Sequence of chain 1.B:
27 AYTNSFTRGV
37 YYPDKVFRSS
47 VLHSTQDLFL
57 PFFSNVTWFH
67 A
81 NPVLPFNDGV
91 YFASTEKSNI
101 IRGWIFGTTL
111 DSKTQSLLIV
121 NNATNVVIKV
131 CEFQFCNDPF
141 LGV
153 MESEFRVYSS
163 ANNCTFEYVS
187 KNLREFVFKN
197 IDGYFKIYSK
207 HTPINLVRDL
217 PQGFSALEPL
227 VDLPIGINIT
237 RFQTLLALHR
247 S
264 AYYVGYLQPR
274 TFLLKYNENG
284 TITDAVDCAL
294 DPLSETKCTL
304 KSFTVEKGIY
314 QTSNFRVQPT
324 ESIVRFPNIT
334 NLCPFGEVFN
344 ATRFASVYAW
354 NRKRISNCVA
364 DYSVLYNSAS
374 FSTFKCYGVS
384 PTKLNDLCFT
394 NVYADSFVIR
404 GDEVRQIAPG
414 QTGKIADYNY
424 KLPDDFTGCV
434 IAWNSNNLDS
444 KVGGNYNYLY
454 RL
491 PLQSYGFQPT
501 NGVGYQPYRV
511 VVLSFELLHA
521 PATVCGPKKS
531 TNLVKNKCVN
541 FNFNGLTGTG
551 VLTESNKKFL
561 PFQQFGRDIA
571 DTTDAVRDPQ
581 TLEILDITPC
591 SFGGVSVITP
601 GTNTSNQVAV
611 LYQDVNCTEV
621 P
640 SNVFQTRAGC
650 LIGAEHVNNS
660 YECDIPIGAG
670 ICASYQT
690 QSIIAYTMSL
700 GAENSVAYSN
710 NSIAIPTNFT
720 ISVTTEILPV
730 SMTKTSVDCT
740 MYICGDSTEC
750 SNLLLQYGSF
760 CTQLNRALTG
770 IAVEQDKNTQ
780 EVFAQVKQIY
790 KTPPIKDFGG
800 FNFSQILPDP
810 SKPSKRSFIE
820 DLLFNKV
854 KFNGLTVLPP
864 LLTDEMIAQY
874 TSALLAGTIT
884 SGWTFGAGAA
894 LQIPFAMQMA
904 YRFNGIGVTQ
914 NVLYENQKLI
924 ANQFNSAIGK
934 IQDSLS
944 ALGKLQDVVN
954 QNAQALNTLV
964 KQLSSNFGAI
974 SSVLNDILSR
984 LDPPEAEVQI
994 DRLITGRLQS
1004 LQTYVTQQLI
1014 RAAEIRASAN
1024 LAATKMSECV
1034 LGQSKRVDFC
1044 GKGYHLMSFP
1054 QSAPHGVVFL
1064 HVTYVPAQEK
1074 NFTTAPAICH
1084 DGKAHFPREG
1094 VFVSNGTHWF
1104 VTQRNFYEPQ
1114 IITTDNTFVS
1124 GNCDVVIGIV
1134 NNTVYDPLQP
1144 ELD

The small molecule below binds the protein below.
Small molecule (SMILES): CC(=O)N[C@@H]1[C@@H](O)[C@H](O)[C@@H](CO)O[C@H]1O

Sequence of chain 1.C:
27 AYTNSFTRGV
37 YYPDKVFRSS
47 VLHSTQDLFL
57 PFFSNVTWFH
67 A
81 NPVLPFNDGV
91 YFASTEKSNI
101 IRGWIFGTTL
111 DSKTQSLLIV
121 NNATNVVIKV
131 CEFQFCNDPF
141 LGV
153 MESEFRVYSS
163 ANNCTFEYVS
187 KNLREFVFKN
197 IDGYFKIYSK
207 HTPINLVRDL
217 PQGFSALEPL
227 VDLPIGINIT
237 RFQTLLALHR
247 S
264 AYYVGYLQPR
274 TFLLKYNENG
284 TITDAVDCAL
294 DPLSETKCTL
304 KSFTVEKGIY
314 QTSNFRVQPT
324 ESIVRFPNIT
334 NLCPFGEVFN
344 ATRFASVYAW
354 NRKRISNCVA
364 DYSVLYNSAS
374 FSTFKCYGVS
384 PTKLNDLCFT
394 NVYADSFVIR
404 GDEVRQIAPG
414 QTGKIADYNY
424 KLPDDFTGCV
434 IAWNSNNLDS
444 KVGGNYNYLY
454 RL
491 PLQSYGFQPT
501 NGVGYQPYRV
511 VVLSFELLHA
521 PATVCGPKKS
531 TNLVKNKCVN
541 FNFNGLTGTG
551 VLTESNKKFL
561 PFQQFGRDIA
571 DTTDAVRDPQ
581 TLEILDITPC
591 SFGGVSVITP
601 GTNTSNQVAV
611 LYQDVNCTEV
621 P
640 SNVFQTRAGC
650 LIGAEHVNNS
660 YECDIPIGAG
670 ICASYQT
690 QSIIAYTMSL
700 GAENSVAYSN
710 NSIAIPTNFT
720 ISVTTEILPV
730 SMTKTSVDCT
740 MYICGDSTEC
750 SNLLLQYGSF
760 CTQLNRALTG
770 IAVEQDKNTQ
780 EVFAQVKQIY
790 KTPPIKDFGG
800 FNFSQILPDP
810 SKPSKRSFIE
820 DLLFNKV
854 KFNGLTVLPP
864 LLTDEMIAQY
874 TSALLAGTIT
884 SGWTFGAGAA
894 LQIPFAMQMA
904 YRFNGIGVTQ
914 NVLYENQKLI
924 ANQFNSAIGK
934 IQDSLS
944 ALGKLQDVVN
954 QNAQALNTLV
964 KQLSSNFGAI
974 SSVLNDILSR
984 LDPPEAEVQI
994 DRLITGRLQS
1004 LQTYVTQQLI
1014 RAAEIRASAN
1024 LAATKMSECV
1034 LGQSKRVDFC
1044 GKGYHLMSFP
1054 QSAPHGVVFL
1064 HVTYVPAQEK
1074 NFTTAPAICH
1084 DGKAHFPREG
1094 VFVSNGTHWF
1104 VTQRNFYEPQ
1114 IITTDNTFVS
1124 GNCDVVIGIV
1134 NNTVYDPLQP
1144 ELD

Binding-site contacts:
Ligand atom O5 contacts residue ASN282 of chain 1.C at 2.3 Å (h-bond).
Ligand atom O6 contacts residue ASN282 of chain 1.C at 4.1 Å.
Ligand atom C1 contacts residue ASN282 of chain 1.C at 1.4 Å.
Ligand atom C7 contacts residue LYS558 of chain 1.B at 4.5 Å.
Ligand atom C7 contacts residue ASN282 of chain 1.C at 3.7 Å.
Ligand atom O6 contacts residue GLU281 of chain 1.C at 3.6 Å.
Ligand atom C3 contacts residue ASN282 of chain 1.C at 3.8 Å.
Ligand atom C4 contacts residue ASN282 of chain 1.C at 4.2 Å.
Ligand atom N2 contacts residue ASN282 of chain 1.C at 3.0 Å (h-bond).
Ligand atom C8 contacts residue ASN282 of chain 1.C at 4.0 Å.
Ligand atom C6 contacts residue GLU281 of chain 1.C at 4.4 Å.
Ligand atom C6 contacts residue ASN280 of chain 1.C at 4.4 Å.
Ligand atom C2 contacts residue ASN282 of chain 1.C at 2.5 Å.
Ligand atom C5 contacts residue ASN282 of chain 1.C at 3.6 Å.
Ligand atom N2 contacts residue LYS558 of chain 1.B at 3.8 Å.
Ligand atom O6 contacts residue ASN280 of chain 1.C at 3.4 Å (h-bond).
Ligand atom O7 contacts residue LYS558 of chain 1.B at 4.1 Å.
Ligand atom O5 contacts residue ASN280 of chain 1.C at 3.8 Å.